Sequence of chain 1.D:
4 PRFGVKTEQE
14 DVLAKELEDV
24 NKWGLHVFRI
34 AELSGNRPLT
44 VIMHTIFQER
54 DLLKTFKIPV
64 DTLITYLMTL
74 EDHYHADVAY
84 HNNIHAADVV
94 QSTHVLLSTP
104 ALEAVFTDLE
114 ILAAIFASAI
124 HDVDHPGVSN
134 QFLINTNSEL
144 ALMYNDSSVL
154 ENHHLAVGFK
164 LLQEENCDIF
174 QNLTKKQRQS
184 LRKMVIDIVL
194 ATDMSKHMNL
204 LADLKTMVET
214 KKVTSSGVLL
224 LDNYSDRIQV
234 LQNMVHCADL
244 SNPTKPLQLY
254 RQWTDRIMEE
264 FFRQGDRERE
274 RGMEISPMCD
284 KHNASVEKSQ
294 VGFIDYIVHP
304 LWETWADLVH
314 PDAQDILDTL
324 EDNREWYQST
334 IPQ

A small-molecule ligand and the protein it binds are described below.
Small molecule (SMILES): COc1ccc([C@@H]2CNC(=O)C2)cc1OC1CCCC1

Binding-site contacts:
Ligand atom C15 contacts residue GLN293 of chain 1.D at 3.6 Å.
Ligand atom O2 contacts residue GLN293 of chain 1.D at 3.1 Å (h-bond).
Ligand atom O2 contacts residue ILE260 of chain 1.D at 3.3 Å.
Ligand atom C14 contacts residue MET281 of chain 1.D at 3.6 Å (hydrophobic).
Ligand atom C2 contacts residue ILE260 of chain 1.D at 4.0 Å (hydrophobic).
Ligand atom C9 contacts residue ASN245 of chain 1.D at 3.6 Å.
Ligand atom C7 contacts residue PHE296 of chain 1.D at 3.3 Å (hydrophobic).
Ligand atom C15 contacts residue ILE260 of chain 1.D at 4.0 Å (hydrophobic).
Ligand atom C12 contacts residue PHE296 of chain 1.D at 3.8 Å (hydrophobic).
Ligand atom C8 contacts residue PHE296 of chain 1.D at 3.5 Å (hydrophobic).
Ligand atom C16 contacts residue ASN245 of chain 1.D at 4.0 Å.
Ligand atom O3 contacts residue GLN293 of chain 1.D at 3.4 Å (h-bond).
Ligand atom C8 contacts residue GLN293 of chain 1.D at 4.1 Å.
Ligand atom C11 contacts residue GLN293 of chain 1.D at 4.0 Å.
Ligand atom C7 contacts residue ILE260 of chain 1.D at 4.1 Å (hydrophobic).
Ligand atom C13 contacts residue PHE296 of chain 1.D at 3.7 Å (hydrophobic).
Ligand atom C16 contacts residue GLN293 of chain 1.D at 3.4 Å.
Ligand atom C9 contacts residue PHE296 of chain 1.D at 4.1 Å (hydrophobic).
Ligand atom O2 contacts residue PHE296 of chain 1.D at 3.9 Å.
Ligand atom C10 contacts residue TYR83 of chain 1.D at 3.5 Å (hydrophobic).
Ligand atom C14 contacts residue SER292 of chain 1.D at 3.5 Å.
Ligand atom O3 contacts residue PHE296 of chain 1.D at 3.4 Å.
Ligand atom C4 contacts residue PHE296 of chain 1.D at 3.9 Å (hydrophobic).
Ligand atom C1 contacts residue PHE264 of chain 1.D at 4.0 Å (hydrophobic).
Ligand atom C8 contacts residue ILE260 of chain 1.D at 3.6 Å (hydrophobic).
Ligand atom C13 contacts residue GLN293 of chain 1.D at 4.0 Å.
Ligand atom C9 contacts residue ILE260 of chain 1.D at 4.1 Å (hydrophobic).
Ligand atom C13 contacts residue MET281 of chain 1.D at 3.5 Å (hydrophobic).
Ligand atom C14 contacts residue GLN293 of chain 1.D at 3.6 Å.
Ligand atom C16 contacts residue THR257 of chain 1.D at 3.8 Å.
Ligand atom C9 contacts residue TYR83 of chain 1.D at 3.7 Å (hydrophobic).
Ligand atom C15 contacts residue MET261 of chain 1.D at 3.9 Å (hydrophobic).
Ligand atom N1 contacts residue MET197 of chain 1.D at 3.8 Å.
Ligand atom C12 contacts residue MET281 of chain 1.D at 3.9 Å (hydrophobic).
Ligand atom C16 contacts residue TYR253 of chain 1.D at 3.7 Å (hydrophobic).
Ligand atom O1 contacts residue PHE264 of chain 1.D at 3.7 Å.
Ligand atom C6 contacts residue PHE296 of chain 1.D at 3.4 Å (hydrophobic).
Ligand atom C4 contacts residue LEU243 of chain 1.D at 4.0 Å (hydrophobic).
Ligand atom C5 contacts residue PHE296 of chain 1.D at 3.7 Å (hydrophobic).
Ligand atom C13 contacts residue SER292 of chain 1.D at 3.3 Å.